The protein below binds the small molecule below.
Small molecule (SMILES): CC(=O)N[C@@H]1[C@@H](O)[C@H](O)[C@@H](CO)O[C@H]1O

Sequence of chain 1.C:
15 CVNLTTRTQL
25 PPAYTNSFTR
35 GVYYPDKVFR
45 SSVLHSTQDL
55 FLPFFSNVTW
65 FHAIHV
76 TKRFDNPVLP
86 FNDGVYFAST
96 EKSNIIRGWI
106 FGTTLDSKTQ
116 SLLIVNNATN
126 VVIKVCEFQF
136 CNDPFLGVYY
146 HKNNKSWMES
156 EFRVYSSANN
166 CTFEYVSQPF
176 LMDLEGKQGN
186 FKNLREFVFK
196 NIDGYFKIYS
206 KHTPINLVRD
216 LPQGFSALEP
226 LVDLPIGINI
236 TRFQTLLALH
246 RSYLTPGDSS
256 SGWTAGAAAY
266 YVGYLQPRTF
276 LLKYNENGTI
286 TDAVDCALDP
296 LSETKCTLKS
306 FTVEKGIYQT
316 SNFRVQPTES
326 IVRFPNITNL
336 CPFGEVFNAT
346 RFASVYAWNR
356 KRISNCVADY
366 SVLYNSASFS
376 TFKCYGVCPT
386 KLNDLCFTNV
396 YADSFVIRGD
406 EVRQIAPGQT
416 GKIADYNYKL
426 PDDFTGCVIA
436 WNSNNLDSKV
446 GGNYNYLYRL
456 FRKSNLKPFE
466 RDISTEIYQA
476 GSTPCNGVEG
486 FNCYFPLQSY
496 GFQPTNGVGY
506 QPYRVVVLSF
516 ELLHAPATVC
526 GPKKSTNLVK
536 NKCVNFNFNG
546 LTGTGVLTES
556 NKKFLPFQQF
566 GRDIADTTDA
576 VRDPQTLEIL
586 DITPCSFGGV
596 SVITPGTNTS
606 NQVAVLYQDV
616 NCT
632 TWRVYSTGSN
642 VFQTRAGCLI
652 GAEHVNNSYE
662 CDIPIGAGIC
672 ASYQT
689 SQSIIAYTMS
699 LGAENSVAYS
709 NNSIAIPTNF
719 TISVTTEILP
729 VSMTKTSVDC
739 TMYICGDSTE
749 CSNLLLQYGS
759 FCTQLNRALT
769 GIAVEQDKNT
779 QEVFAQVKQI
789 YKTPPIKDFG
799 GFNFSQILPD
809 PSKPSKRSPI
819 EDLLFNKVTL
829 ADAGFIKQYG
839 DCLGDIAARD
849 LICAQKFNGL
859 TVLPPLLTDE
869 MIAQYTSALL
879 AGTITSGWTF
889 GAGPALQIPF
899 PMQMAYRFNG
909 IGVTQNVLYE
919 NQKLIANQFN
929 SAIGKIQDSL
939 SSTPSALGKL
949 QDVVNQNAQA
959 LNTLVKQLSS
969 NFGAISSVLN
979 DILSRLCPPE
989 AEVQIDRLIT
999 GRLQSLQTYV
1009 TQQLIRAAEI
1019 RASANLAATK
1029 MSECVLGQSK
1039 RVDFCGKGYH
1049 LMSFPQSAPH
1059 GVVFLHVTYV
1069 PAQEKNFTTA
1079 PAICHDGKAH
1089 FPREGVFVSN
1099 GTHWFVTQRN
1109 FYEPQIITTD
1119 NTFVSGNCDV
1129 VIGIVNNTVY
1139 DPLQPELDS

Binding-site contacts:
Ligand atom C4 contacts residue ASN17 of chain 1.C at 4.3 Å.
Ligand atom O5 contacts residue ASN137 of chain 1.C at 4.1 Å.
Ligand atom C1 contacts residue ASN17 of chain 1.C at 1.5 Å.
Ligand atom N2 contacts residue ASN17 of chain 1.C at 2.9 Å (h-bond).
Ligand atom C7 contacts residue ASN17 of chain 1.C at 3.2 Å.
Ligand atom C5 contacts residue ASN17 of chain 1.C at 3.8 Å.
Ligand atom O5 contacts residue ASN17 of chain 1.C at 2.5 Å (h-bond).
Ligand atom C2 contacts residue ASN17 of chain 1.C at 2.5 Å.
Ligand atom C1 contacts residue ASN137 of chain 1.C at 3.9 Å.
Ligand atom C8 contacts residue CYS15 of chain 1.C at 3.3 Å (hydrophobic).
Ligand atom C8 contacts residue ASN17 of chain 1.C at 4.0 Å.
Ligand atom O7 contacts residue ASN17 of chain 1.C at 3.2 Å (h-bond).
Ligand atom C8 contacts residue VAL16 of chain 1.C at 4.1 Å (hydrophobic).
Ligand atom C3 contacts residue ASN17 of chain 1.C at 3.9 Å.
Ligand atom C5 contacts residue ASN137 of chain 1.C at 4.4 Å.